Binding-site contacts:
Ligand atom C22 contacts residue ASP88 of chain 1.A at 3.5 Å.
Ligand atom C19 contacts residue ILE14 of chain 1.A at 3.7 Å (hydrophobic).
Ligand atom N9 contacts residue ALA35 of chain 1.A at 3.6 Å.
Ligand atom O25 contacts residue LYS93 of chain 1.A at 3.7 Å.
Ligand atom C6 contacts residue LEU138 of chain 1.A at 3.7 Å (hydrophobic).
Ligand atom C22 contacts residue VAL87 of chain 1.A at 3.3 Å (hydrophobic).
Ligand atom N9 contacts residue PHE84 of chain 1.A at 3.7 Å.
Ligand atom N9 contacts residue VAL68 of chain 1.A at 3.4 Å.
Ligand atom N26 contacts residue ASP90 of chain 1.A at 3.0 Å (salt-bridge).
Ligand atom N2 contacts residue VAL87 of chain 1.A at 2.8 Å (h-bond).
Ligand atom S23 contacts residue ASP90 of chain 1.A at 3.7 Å.
Ligand atom C2 contacts residue LEU138 of chain 1.A at 3.5 Å (hydrophobic).
Ligand atom C21 contacts residue GLN89 of chain 1.A at 3.8 Å.
Ligand atom C8 contacts residue PHE84 of chain 1.A at 3.2 Å (hydrophobic).
Ligand atom C15 contacts residue ASP149 of chain 1.A at 3.8 Å.
Ligand atom C21 contacts residue ASP88 of chain 1.A at 3.3 Å.
Ligand atom C17 contacts residue VAL87 of chain 1.A at 3.4 Å (hydrophobic).
Ligand atom N9 contacts residue GLU85 of chain 1.A at 2.8 Å (salt-bridge).
Ligand atom C5 contacts residue LEU138 of chain 1.A at 3.6 Å (hydrophobic).
Ligand atom N3 contacts residue VAL87 of chain 1.A at 3.4 Å (h-bond).
Ligand atom N3 contacts residue LEU138 of chain 1.A at 3.4 Å.
Ligand atom C8 contacts residue VAL68 of chain 1.A at 3.3 Å (hydrophobic).
Ligand atom O24 contacts residue LYS93 of chain 1.A at 3.3 Å.
Ligand atom C8 contacts residue GLU85 of chain 1.A at 3.7 Å.
Ligand atom C13 contacts residue GLY17 of chain 1.A at 3.7 Å.
Ligand atom N2 contacts residue ILE14 of chain 1.A at 3.7 Å.
Ligand atom O24 contacts residue GLN89 of chain 1.A at 3.4 Å.
Ligand atom C22 contacts residue HIS86 of chain 1.A at 3.8 Å.
Ligand atom C14 contacts residue ASN136 of chain 1.A at 3.8 Å.
Ligand atom N3 contacts residue ALA35 of chain 1.A at 3.8 Å.
Ligand atom O24 contacts residue ASP90 of chain 1.A at 3.1 Å (salt-bridge).
Ligand atom C19 contacts residue ASP90 of chain 1.A at 3.7 Å.
Ligand atom C4 contacts residue ALA35 of chain 1.A at 3.5 Å (hydrophobic).
Ligand atom C13 contacts residue GLU16 of chain 1.A at 3.5 Å.
Ligand atom C18 contacts residue ILE14 of chain 1.A at 3.6 Å (hydrophobic).
Ligand atom C15 contacts residue ASN136 of chain 1.A at 3.4 Å.
Ligand atom C2 contacts residue VAL87 of chain 1.A at 3.8 Å (hydrophobic).
Ligand atom C4 contacts residue GLU85 of chain 1.A at 3.8 Å.
Ligand atom C4 contacts residue LEU138 of chain 1.A at 3.5 Å (hydrophobic).
Ligand atom N1 contacts residue LEU138 of chain 1.A at 3.7 Å.

Sequence of chain 1.A:
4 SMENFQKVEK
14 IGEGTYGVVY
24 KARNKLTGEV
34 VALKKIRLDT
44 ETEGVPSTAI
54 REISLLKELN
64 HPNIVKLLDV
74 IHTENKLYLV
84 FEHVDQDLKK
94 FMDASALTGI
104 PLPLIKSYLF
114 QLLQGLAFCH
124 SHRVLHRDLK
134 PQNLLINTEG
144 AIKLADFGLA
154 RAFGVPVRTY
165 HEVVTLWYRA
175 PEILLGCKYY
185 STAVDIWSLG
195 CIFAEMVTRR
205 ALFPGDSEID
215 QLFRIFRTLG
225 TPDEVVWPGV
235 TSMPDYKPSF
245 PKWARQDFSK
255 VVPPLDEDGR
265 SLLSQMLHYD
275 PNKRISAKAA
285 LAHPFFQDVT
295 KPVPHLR

This protein binds this small molecule.
Small molecule (SMILES): NS(=O)(=O)c1ccc(Nc2nc(OCC3CCCCC3)c3nc[nH]c3n2)cc1